Binding-site contacts:
Ligand atom O3G contacts residue LYS52 of chain 1.A at 2.9 Å (salt-bridge).
Ligand atom C2 contacts residue ILE103 of chain 1.A at 3.6 Å (hydrophobic).
Ligand atom O2A contacts residue HIS205 of chain 1.A at 3.4 Å (h-bond).
Ligand atom O2G contacts residue MG1 of chain 1.G at 3.1 Å.
Ligand atom O2A contacts residue MG1 of chain 1.F at 2.0 Å.
Ligand atom O2B contacts residue ASP219 of chain 1.A at 3.1 Å (salt-bridge).
Ligand atom O6 contacts residue ILE218 of chain 1.A at 3.6 Å.
Ligand atom N3B contacts residue MG1 of chain 1.G at 3.6 Å.
Ligand atom N2 contacts residue ILE103 of chain 1.A at 3.3 Å (h-bond).
Ligand atom C5 contacts residue ILE50 of chain 1.A at 3.4 Å (hydrophobic).
Ligand atom PB contacts residue MG1 of chain 1.F at 3.3 Å.
Ligand atom O1A contacts residue LYS52 of chain 1.A at 2.9 Å (salt-bridge).
Ligand atom N7 contacts residue ILE50 of chain 1.A at 3.4 Å.
Ligand atom O6 contacts residue ILE103 of chain 1.A at 2.9 Å (h-bond).
Ligand atom N3 contacts residue PHE107 of chain 1.A at 3.6 Å.
Ligand atom O2B contacts residue MG1 of chain 1.G at 3.0 Å.
Ligand atom O3G contacts residue MG1 of chain 1.G at 1.9 Å.
Ligand atom O1A contacts residue ASP219 of chain 1.A at 3.3 Å.
Ligand atom O3A contacts residue MG1 of chain 1.F at 3.4 Å.
Ligand atom PA contacts residue MG1 of chain 1.F at 3.1 Å.
Ligand atom N9 contacts residue ILE50 of chain 1.A at 3.7 Å.
Ligand atom C8 contacts residue TYR100 of chain 1.A at 3.1 Å (hydrophobic).
Ligand atom O1G contacts residue SER40 of chain 1.A at 3.7 Å.
Ligand atom PB contacts residue ASP219 of chain 1.A at 3.6 Å.
Ligand atom O6 contacts residue TYR100 of chain 1.A at 3.5 Å.
Ligand atom PA contacts residue ASP219 of chain 1.A at 3.4 Å.
Ligand atom O2A contacts residue ASP219 of chain 1.A at 2.9 Å (salt-bridge).
Ligand atom N7 contacts residue TYR100 of chain 1.A at 2.5 Å (h-bond).
Ligand atom N3B contacts residue SER40 of chain 1.A at 3.2 Å (h-bond).
Ligand atom PB contacts residue MG1 of chain 1.G at 3.6 Å.
Ligand atom O2B contacts residue MG1 of chain 1.F at 2.6 Å.
Ligand atom C4 contacts residue ILE50 of chain 1.A at 3.5 Å (hydrophobic).
Ligand atom N1 contacts residue ILE103 of chain 1.A at 2.9 Å (h-bond).
Ligand atom C6 contacts residue ILE103 of chain 1.A at 3.5 Å (hydrophobic).
Ligand atom O3A contacts residue LYS52 of chain 1.A at 3.6 Å (salt-bridge).
Ligand atom O3G contacts residue ASP219 of chain 1.A at 3.0 Å (salt-bridge).
Ligand atom N1 contacts residue GLU102 of chain 1.A at 3.5 Å.
Ligand atom O1G contacts residue TYR63 of chain 1.A at 2.9 Å (h-bond).
Ligand atom PG contacts residue MG1 of chain 1.G at 2.9 Å.
Ligand atom O3A contacts residue ASP219 of chain 1.A at 3.6 Å (salt-bridge).

Sequence of chain 1.A:
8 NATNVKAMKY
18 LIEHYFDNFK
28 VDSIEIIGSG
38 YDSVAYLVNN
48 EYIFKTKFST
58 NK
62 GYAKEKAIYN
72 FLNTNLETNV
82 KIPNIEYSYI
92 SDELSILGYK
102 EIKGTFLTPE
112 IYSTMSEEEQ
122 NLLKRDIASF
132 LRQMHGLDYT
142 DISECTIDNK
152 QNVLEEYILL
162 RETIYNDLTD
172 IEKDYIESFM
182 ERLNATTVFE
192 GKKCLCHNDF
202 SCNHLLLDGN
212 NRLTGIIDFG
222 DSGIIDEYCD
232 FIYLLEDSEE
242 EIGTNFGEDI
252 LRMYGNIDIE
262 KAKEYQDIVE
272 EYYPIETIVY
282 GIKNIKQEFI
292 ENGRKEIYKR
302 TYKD

This protein binds this small molecule.
Small molecule (SMILES): Nc1nc2c(ncn2[C@@H]2O[C@H](CO[P](=O)(O)O[P](=O)(O)NP(=O)(O)O)[C@@H](O)[C@H]2O)c(=O)[nH]1